Binding-site contacts:
Ligand atom CB contacts residue ALA11 of chain 1.B at 3.7 Å (hydrophobic).
Ligand atom CD contacts residue CYS8 of chain 1.B at 4.3 Å (hydrophobic).
Ligand atom NB contacts residue ALA11 of chain 1.B at 3.8 Å.
Ligand atom CD contacts residue ALA11 of chain 1.B at 4.5 Å (hydrophobic).
Ligand atom CC contacts residue ALA11 of chain 1.B at 3.8 Å (hydrophobic).
Ligand atom CE contacts residue ALA12 of chain 1.B at 3.9 Å (hydrophobic).
Ligand atom OB contacts residue CYS15 of chain 1.B at 3.1 Å (h-bond).
Ligand atom NB contacts residue CYS8 of chain 1.B at 4.1 Å.
Ligand atom NA contacts residue CYS15 of chain 1.B at 3.8 Å.
Ligand atom CD contacts residue ALA12 of chain 1.B at 4.3 Å (hydrophobic).
Ligand atom CF contacts residue ALA12 of chain 1.B at 4.0 Å (hydrophobic).
Ligand atom CH contacts residue CYS15 of chain 1.B at 1.8 Å (hydrophobic).
Ligand atom CJ contacts residue CYS8 of chain 1.B at 2.9 Å (hydrophobic).
Ligand atom CA contacts residue ALA11 of chain 1.B at 4.3 Å (hydrophobic).
Ligand atom CK contacts residue CYS8 of chain 1.B at 1.9 Å (hydrophobic).
Ligand atom OA contacts residue CYS8 of chain 1.B at 3.1 Å.
Ligand atom CG contacts residue CYS15 of chain 1.B at 2.8 Å (hydrophobic).
Ligand atom NA contacts residue ALA12 of chain 1.B at 4.2 Å.

This protein binds this small molecule.
Small molecule (SMILES): CC(=O)Nc1ccc(NC(C)=O)cc1

Sequence of chain 1.B:
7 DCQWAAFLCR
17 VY